This small molecule binds to this protein.
Small molecule (SMILES): CC(=O)N[C@@H]1[C@@H](O)[C@H](O)[C@@H](CO)O[C@H]1O

Sequence of chain 1.B:
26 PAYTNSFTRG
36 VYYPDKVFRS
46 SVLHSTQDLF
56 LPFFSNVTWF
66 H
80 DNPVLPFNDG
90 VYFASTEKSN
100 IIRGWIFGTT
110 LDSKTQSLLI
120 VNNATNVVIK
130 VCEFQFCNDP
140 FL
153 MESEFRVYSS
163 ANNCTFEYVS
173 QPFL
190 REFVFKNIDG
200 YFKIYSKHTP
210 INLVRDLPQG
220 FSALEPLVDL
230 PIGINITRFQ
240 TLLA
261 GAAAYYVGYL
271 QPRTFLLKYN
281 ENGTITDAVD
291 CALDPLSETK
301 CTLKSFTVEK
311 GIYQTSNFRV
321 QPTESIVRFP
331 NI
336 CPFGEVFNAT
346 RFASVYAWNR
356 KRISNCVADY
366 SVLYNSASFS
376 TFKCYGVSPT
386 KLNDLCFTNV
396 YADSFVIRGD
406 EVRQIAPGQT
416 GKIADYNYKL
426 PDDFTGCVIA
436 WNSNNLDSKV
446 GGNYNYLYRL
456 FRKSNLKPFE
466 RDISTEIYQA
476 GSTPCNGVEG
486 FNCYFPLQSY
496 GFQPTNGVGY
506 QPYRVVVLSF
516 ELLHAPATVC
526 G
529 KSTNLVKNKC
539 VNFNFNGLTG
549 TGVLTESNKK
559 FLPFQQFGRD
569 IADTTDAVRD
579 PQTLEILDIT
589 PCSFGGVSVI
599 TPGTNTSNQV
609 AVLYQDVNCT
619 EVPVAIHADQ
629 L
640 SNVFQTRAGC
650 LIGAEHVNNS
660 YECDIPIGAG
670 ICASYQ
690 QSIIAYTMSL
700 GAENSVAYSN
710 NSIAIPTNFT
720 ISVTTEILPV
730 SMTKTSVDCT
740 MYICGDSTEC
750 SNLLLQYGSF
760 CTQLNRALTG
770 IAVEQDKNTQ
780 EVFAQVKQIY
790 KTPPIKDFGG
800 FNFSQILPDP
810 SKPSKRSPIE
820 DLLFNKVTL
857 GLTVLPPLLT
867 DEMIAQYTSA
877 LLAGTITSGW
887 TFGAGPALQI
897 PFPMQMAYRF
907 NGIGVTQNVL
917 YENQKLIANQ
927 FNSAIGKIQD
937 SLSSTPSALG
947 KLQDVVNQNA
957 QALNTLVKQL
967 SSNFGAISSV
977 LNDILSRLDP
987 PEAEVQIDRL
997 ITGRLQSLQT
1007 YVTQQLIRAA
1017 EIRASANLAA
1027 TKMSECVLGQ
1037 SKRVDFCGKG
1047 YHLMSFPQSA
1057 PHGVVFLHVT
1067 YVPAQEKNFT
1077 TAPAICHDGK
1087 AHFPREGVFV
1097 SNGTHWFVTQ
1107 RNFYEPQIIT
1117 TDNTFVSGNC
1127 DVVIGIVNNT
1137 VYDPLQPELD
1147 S

Binding-site contacts:
Ligand atom C5 contacts residue ASN1098 of chain 1.B at 3.7 Å.
Ligand atom C7 contacts residue THR1100 of chain 1.B at 4.3 Å.
Ligand atom O7 contacts residue HIS1101 of chain 1.B at 2.9 Å (h-bond).
Ligand atom C7 contacts residue ASN1098 of chain 1.B at 3.5 Å.
Ligand atom C1 contacts residue ASN1098 of chain 1.B at 1.4 Å.
Ligand atom C5 contacts residue PHE1103 of chain 1.B at 4.3 Å (hydrophobic).
Ligand atom C7 contacts residue HIS1101 of chain 1.B at 4.1 Å.
Ligand atom C2 contacts residue ASN1098 of chain 1.B at 2.5 Å.
Ligand atom C4 contacts residue HIS1101 of chain 1.B at 4.5 Å.
Ligand atom C8 contacts residue THR1100 of chain 1.B at 4.4 Å.
Ligand atom O7 contacts residue ASN1098 of chain 1.B at 3.8 Å.
Ligand atom C4 contacts residue ASN1098 of chain 1.B at 4.3 Å.
Ligand atom C5 contacts residue HIS1101 of chain 1.B at 4.0 Å.
Ligand atom O5 contacts residue PHE1103 of chain 1.B at 4.1 Å.
Ligand atom N2 contacts residue ASN1098 of chain 1.B at 2.9 Å (h-bond).
Ligand atom C3 contacts residue ASN1098 of chain 1.B at 3.8 Å.
Ligand atom O7 contacts residue THR1100 of chain 1.B at 3.4 Å (h-bond).
Ligand atom O5 contacts residue HIS1101 of chain 1.B at 4.4 Å.
Ligand atom C1 contacts residue HIS1101 of chain 1.B at 4.0 Å.
Ligand atom C3 contacts residue HIS1101 of chain 1.B at 4.1 Å.
Ligand atom O4 contacts residue HIS1101 of chain 1.B at 4.2 Å.
Ligand atom O6 contacts residue PHE1103 of chain 1.B at 4.5 Å.
Ligand atom C8 contacts residue GLY1099 of chain 1.B at 4.3 Å.
Ligand atom C6 contacts residue PHE1103 of chain 1.B at 3.6 Å (hydrophobic).
Ligand atom O5 contacts residue ASN1098 of chain 1.B at 2.4 Å (h-bond).